The small molecule below binds the protein below.
Small molecule (SMILES): CC(=O)N[C@@H]1[C@@H](O)[C@H](O)[C@@H](CO)O[C@H]1O

Sequence of chain 1.D:
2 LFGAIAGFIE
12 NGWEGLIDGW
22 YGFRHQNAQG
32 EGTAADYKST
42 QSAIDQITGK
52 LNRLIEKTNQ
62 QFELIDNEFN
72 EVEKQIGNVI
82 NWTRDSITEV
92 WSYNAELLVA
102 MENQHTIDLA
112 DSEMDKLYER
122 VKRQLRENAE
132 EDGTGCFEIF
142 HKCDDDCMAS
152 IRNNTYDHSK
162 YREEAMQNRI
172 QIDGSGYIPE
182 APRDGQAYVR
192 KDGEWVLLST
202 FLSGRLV

Binding-site contacts:
Ligand atom C8 contacts residue THR156 of chain 1.D at 4.1 Å.
Ligand atom C7 contacts residue ASN154 of chain 1.D at 3.5 Å.
Ligand atom O7 contacts residue ASP147 of chain 1.D at 3.6 Å.
Ligand atom O5 contacts residue THR156 of chain 1.D at 3.9 Å.
Ligand atom O5 contacts residue ASN154 of chain 1.D at 2.3 Å (h-bond).
Ligand atom O7 contacts residue ALA150 of chain 1.D at 3.3 Å.
Ligand atom C8 contacts residue ASP147 of chain 1.D at 4.3 Å.
Ligand atom C1 contacts residue ASN154 of chain 1.D at 1.4 Å.
Ligand atom O7 contacts residue SER151 of chain 1.D at 4.4 Å.
Ligand atom C8 contacts residue SER151 of chain 1.D at 4.3 Å.
Ligand atom C5 contacts residue ASN154 of chain 1.D at 3.7 Å.
Ligand atom C1 contacts residue THR156 of chain 1.D at 4.4 Å.
Ligand atom C4 contacts residue ASN154 of chain 1.D at 4.2 Å.
Ligand atom O7 contacts residue ASN154 of chain 1.D at 4.4 Å.
Ligand atom C3 contacts residue ASN154 of chain 1.D at 3.7 Å.
Ligand atom C8 contacts residue ASN154 of chain 1.D at 3.9 Å.
Ligand atom C2 contacts residue ASN154 of chain 1.D at 2.4 Å.
Ligand atom C7 contacts residue ALA150 of chain 1.D at 4.1 Å (hydrophobic).
Ligand atom C7 contacts residue ASP147 of chain 1.D at 4.3 Å.
Ligand atom N2 contacts residue ASN154 of chain 1.D at 2.8 Å (h-bond).